Sequence of chain 1.A:
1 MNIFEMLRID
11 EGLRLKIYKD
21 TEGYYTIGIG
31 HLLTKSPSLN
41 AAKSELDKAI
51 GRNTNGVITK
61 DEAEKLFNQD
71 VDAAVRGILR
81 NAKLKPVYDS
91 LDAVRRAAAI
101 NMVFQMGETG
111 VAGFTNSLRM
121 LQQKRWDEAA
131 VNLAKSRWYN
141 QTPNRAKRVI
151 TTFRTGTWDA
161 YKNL

Binding-site contacts:
Ligand atom C5 contacts residue LEU118 of chain 1.A at 3.7 Å (hydrophobic).
Ligand atom C4 contacts residue LEU91 of chain 1.A at 4.2 Å (hydrophobic).
Ligand atom C3 contacts residue LEU84 of chain 1.A at 4.0 Å (hydrophobic).
Ligand atom C4 contacts residue ALA99 of chain 1.A at 3.7 Å (hydrophobic).
Ligand atom N1 contacts residue VAL111 of chain 1.A at 3.4 Å.
Ligand atom C5 contacts residue VAL87 of chain 1.A at 3.8 Å (hydrophobic).
Ligand atom C4 contacts residue LEU118 of chain 1.A at 4.0 Å (hydrophobic).
Ligand atom B2 contacts residue LEU118 of chain 1.A at 4.3 Å.
Ligand atom C4 contacts residue LEU84 of chain 1.A at 4.2 Å (hydrophobic).
Ligand atom C6 contacts residue LEU118 of chain 1.A at 3.8 Å (hydrophobic).
Ligand atom C5 contacts residue PHE153 of chain 1.A at 4.3 Å (hydrophobic).
Ligand atom B2 contacts residue ALA99 of chain 1.A at 3.6 Å.
Ligand atom C3 contacts residue ALA99 of chain 1.A at 3.7 Å (hydrophobic).
Ligand atom C4 contacts residue VAL87 of chain 1.A at 3.7 Å (hydrophobic).
Ligand atom C5 contacts residue ALA99 of chain 1.A at 3.7 Å (hydrophobic).
Ligand atom C6 contacts residue MET102 of chain 1.A at 4.3 Å (hydrophobic).
Ligand atom N1 contacts residue MET102 of chain 1.A at 4.0 Å.
Ligand atom C6 contacts residue PHE153 of chain 1.A at 3.6 Å (hydrophobic).
Ligand atom B2 contacts residue VAL103 of chain 1.A at 4.4 Å.
Ligand atom C5 contacts residue LEU91 of chain 1.A at 4.0 Å (hydrophobic).
Ligand atom B2 contacts residue LEU84 of chain 1.A at 4.0 Å.
Ligand atom B2 contacts residue VAL111 of chain 1.A at 3.6 Å.
Ligand atom N1 contacts residue LEU118 of chain 1.A at 4.1 Å.
Ligand atom C3 contacts residue TYR88 of chain 1.A at 4.2 Å (hydrophobic).
Ligand atom C3 contacts residue LEU118 of chain 1.A at 4.2 Å (hydrophobic).
Ligand atom N1 contacts residue PHE153 of chain 1.A at 4.4 Å.
Ligand atom C6 contacts residue ALA99 of chain 1.A at 3.7 Å (hydrophobic).
Ligand atom N1 contacts residue ALA99 of chain 1.A at 3.6 Å.
Ligand atom C6 contacts residue LEU121 of chain 1.A at 3.9 Å (hydrophobic).
Ligand atom C4 contacts residue TYR88 of chain 1.A at 3.8 Å (hydrophobic).
Ligand atom C5 contacts residue LEU121 of chain 1.A at 3.9 Å (hydrophobic).

This protein binds this small molecule.
Small molecule (SMILES): B1C=CC=CN1